Sequence of chain 1.B:
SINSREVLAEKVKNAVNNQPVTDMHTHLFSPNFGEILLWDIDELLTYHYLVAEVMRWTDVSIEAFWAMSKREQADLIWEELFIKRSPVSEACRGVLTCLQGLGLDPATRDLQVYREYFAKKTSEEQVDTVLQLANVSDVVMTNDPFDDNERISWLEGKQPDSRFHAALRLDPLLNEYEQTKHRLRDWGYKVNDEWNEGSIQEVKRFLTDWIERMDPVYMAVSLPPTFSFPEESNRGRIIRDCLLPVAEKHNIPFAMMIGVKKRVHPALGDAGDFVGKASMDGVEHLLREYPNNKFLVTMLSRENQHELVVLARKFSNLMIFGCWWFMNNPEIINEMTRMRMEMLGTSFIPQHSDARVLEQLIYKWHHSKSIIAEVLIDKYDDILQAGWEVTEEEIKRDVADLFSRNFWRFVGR

Binding-site contacts:
Ligand atom O6B contacts residue ZN1 of chain 1.S at 2.6 Å.
Ligand atom C6 contacts residue MET258 of chain 1.B at 3.6 Å (hydrophobic).
Ligand atom C2 contacts residue ASP355 of chain 1.B at 3.5 Å.
Ligand atom O3 contacts residue HIS49 of chain 1.B at 3.0 Å (h-bond).
Ligand atom C2 contacts residue ARG357 of chain 1.B at 3.8 Å.
Ligand atom O6A contacts residue MET258 of chain 1.B at 3.8 Å.
Ligand atom C6 contacts residue ARG170 of chain 1.B at 3.3 Å.
Ligand atom O6A contacts residue ARG170 of chain 1.B at 2.7 Å (salt-bridge).
Ligand atom C2 contacts residue ZN1 of chain 1.S at 3.9 Å.
Ligand atom C5 contacts residue ZN1 of chain 1.S at 2.9 Å.
Ligand atom O6A contacts residue TRP325 of chain 1.B at 3.6 Å.
Ligand atom C3 contacts residue TRP326 of chain 1.B at 3.9 Å (hydrophobic).
Ligand atom C4 contacts residue HIS28 of chain 1.B at 3.6 Å.
Ligand atom C5 contacts residue TRP325 of chain 1.B at 3.5 Å (hydrophobic).
Ligand atom C6 contacts residue TRP325 of chain 1.B at 3.9 Å (hydrophobic).
Ligand atom O1 contacts residue TYR50 of chain 1.B at 2.6 Å (h-bond).
Ligand atom O5 contacts residue ZN1 of chain 1.S at 2.0 Å.
Ligand atom C4 contacts residue ARG357 of chain 1.B at 3.6 Å.
Ligand atom C5 contacts residue HIS28 of chain 1.B at 3.9 Å.
Ligand atom O6B contacts residue HIS28 of chain 1.B at 3.3 Å (h-bond).
Ligand atom O5 contacts residue ASP355 of chain 1.B at 3.1 Å (salt-bridge).
Ligand atom O5 contacts residue TRP325 of chain 1.B at 2.8 Å (h-bond).
Ligand atom O6B contacts residue MET258 of chain 1.B at 3.2 Å.
Ligand atom C1 contacts residue TRP326 of chain 1.B at 3.5 Å (hydrophobic).
Ligand atom O2 contacts residue ARG357 of chain 1.B at 2.5 Å (salt-bridge).
Ligand atom O6B contacts residue HIS26 of chain 1.B at 3.5 Å (h-bond).
Ligand atom O2 contacts residue HIS49 of chain 1.B at 3.3 Å (h-bond).
Ligand atom O4 contacts residue ARG357 of chain 1.B at 3.6 Å (salt-bridge).
Ligand atom C5 contacts residue TRP326 of chain 1.B at 3.9 Å (hydrophobic).
Ligand atom O6B contacts residue ARG170 of chain 1.B at 2.9 Å (salt-bridge).
Ligand atom O1 contacts residue TRP326 of chain 1.B at 3.7 Å.
Ligand atom C4 contacts residue ZN1 of chain 1.S at 3.5 Å.
Ligand atom C1 contacts residue TYR50 of chain 1.B at 3.3 Å (hydrophobic).
Ligand atom O5 contacts residue HIS28 of chain 1.B at 3.6 Å (h-bond).
Ligand atom O3 contacts residue ARG357 of chain 1.B at 2.7 Å (salt-bridge).
Ligand atom O5 contacts residue HIS26 of chain 1.B at 3.7 Å.
Ligand atom O1 contacts residue ASP355 of chain 1.B at 3.5 Å.
Ligand atom O6A contacts residue SER223 of chain 1.B at 3.6 Å.
Ligand atom C6 contacts residue ZN1 of chain 1.S at 3.1 Å.
Ligand atom C3 contacts residue ARG357 of chain 1.B at 3.6 Å.

A small-molecule ligand and the protein it binds are described below.
Small molecule (SMILES): O=C[C@H](O)[C@@H](O)[C@H](O)[C@H](O)C(=O)O